A small-molecule ligand and the protein it binds are described below.
Small molecule (SMILES): CSCC[C@H](NC(=O)[C@H](C)N)C(=O)N[C@@H](COP(=O)(O)O)C(=O)N[C@@H](Cc1ccccc1)C(=O)N[C@@H](CCC(N)=O)C(=O)N[C@H](C=O)CO

Binding-site contacts:
Ligand atom CA contacts residue ASN178 of chain 1.A at 3.5 Å.
Ligand atom CB contacts residue GLU185 of chain 1.A at 3.3 Å.
Ligand atom O2P contacts residue ARG59 of chain 1.A at 2.9 Å (salt-bridge).
Ligand atom P contacts residue ARG59 of chain 1.A at 3.5 Å.
Ligand atom C contacts residue ASN229 of chain 1.A at 3.5 Å.
Ligand atom CA contacts residue LEU232 of chain 1.A at 3.6 Å (hydrophobic).
Ligand atom O1P contacts residue ARG59 of chain 1.A at 2.7 Å (salt-bridge).
Ligand atom CB contacts residue ASN178 of chain 1.A at 3.4 Å.
Ligand atom CE1 contacts residue ILE222 of chain 1.A at 3.6 Å (hydrophobic).
Ligand atom CD contacts residue LYS52 of chain 1.A at 3.5 Å.
Ligand atom N contacts residue LEU177 of chain 1.A at 3.3 Å.
Ligand atom O contacts residue LYS52 of chain 1.A at 3.8 Å.
Ligand atom C contacts residue LEU177 of chain 1.A at 3.6 Å (hydrophobic).
Ligand atom O2P contacts residue ARG132 of chain 1.A at 2.7 Å (salt-bridge).
Ligand atom CA contacts residue ASN229 of chain 1.A at 3.4 Å.
Ligand atom OG contacts residue SER48 of chain 1.A at 2.5 Å (h-bond).
Ligand atom CB contacts residue ASN229 of chain 1.A at 3.7 Å.
Ligand atom O contacts residue VAL181 of chain 1.A at 3.5 Å.
Ligand atom CG contacts residue GLY174 of chain 1.A at 3.5 Å.
Ligand atom O contacts residue ASN229 of chain 1.A at 2.8 Å (h-bond).
Ligand atom C contacts residue ASN178 of chain 1.A at 3.6 Å.
Ligand atom CA contacts residue ASN229 of chain 1.A at 3.7 Å.
Ligand atom CB contacts residue TRP233 of chain 1.A at 3.6 Å (hydrophobic).
Ligand atom OE1 contacts residue LYS52 of chain 1.A at 2.7 Å (salt-bridge).
Ligand atom O contacts residue LEU177 of chain 1.A at 3.4 Å.
Ligand atom C contacts residue LYS52 of chain 1.A at 3.4 Å.
Ligand atom O3P contacts residue ARG132 of chain 1.A at 2.6 Å (salt-bridge).
Ligand atom P contacts residue ARG132 of chain 1.A at 3.6 Å.
Ligand atom CA contacts residue ASN178 of chain 1.A at 3.7 Å.
Ligand atom CB contacts residue SER48 of chain 1.A at 3.2 Å.
Ligand atom N contacts residue ASN178 of chain 1.A at 2.8 Å (h-bond).
Ligand atom CD2 contacts residue LYS125 of chain 1.A at 3.5 Å.
Ligand atom N contacts residue ASN229 of chain 1.A at 2.8 Å (h-bond).
Ligand atom CA contacts residue LYS52 of chain 1.A at 3.4 Å.
Ligand atom CB contacts residue ASN178 of chain 1.A at 3.4 Å.
Ligand atom CD1 contacts residue GLY174 of chain 1.A at 3.5 Å.
Ligand atom N contacts residue LEU232 of chain 1.A at 3.2 Å.
Ligand atom CA contacts residue LEU177 of chain 1.A at 3.5 Å (hydrophobic).
Ligand atom O3P contacts residue TYR133 of chain 1.A at 2.5 Å (h-bond).
Ligand atom P contacts residue TYR133 of chain 1.A at 3.6 Å.

Sequence of chain 1.A:
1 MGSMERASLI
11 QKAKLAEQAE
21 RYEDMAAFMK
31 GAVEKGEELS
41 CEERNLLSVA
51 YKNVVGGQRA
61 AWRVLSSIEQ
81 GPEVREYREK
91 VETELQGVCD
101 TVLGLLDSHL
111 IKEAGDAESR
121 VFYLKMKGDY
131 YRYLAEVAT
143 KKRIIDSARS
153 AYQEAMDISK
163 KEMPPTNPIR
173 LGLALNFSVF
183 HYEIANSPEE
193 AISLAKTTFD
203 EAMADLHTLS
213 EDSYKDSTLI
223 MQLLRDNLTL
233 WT